Sequence of chain 3.A:
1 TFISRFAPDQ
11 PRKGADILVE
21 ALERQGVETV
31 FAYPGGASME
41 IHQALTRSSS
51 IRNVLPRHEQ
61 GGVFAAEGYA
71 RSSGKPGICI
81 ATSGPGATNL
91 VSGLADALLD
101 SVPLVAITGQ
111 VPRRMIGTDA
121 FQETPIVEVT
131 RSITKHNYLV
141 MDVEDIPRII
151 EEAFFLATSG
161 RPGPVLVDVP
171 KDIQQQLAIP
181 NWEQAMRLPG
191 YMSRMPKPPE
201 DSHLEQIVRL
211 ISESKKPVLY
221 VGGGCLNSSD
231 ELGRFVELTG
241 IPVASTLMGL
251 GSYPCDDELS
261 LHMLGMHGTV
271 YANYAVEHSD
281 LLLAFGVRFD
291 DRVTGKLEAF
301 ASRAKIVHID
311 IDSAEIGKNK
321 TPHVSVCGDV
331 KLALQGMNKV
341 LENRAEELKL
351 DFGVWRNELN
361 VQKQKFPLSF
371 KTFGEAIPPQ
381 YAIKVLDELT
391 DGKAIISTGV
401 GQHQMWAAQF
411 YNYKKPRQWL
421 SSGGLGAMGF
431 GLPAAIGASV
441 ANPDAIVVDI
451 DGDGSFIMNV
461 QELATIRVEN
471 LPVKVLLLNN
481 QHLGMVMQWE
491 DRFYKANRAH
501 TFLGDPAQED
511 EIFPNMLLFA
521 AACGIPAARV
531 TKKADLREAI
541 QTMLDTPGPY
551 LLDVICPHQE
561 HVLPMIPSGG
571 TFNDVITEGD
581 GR

Binding-site contacts:
Ligand atom O contacts residue PHE121 of chain 3.A at 4.3 Å.
Ligand atom CH3 contacts residue VAL486 of chain 2.A at 4.1 Å (hydrophobic).
Ligand atom CH3 contacts residue MET485 of chain 2.A at 3.6 Å (hydrophobic).
Ligand atom O contacts residue VAL400 of chain 2.A at 3.8 Å.
Ligand atom O contacts residue TP91 of chain 2.G at 3.3 Å (h-bond).
Ligand atom OXT contacts residue GLY36 of chain 3.A at 3.4 Å (h-bond).
Ligand atom OX1 contacts residue THR82 of chain 3.A at 4.3 Å.
Ligand atom OXT contacts residue TP91 of chain 2.G at 4.2 Å.
Ligand atom OX1 contacts residue TP91 of chain 2.G at 3.4 Å.
Ligand atom OX1 contacts residue GLY35 of chain 3.A at 3.3 Å.
Ligand atom OX1 contacts residue GLY36 of chain 3.A at 2.4 Å (h-bond).
Ligand atom OXT contacts residue GLN122 of chain 3.A at 2.8 Å (h-bond).
Ligand atom C contacts residue TP91 of chain 2.G at 3.4 Å.
Ligand atom OXT contacts residue PXD1 of chain 2.E at 3.9 Å.
Ligand atom OX1 contacts residue GLN122 of chain 3.A at 2.9 Å (h-bond).
Ligand atom C contacts residue GLY36 of chain 3.A at 4.4 Å.
Ligand atom C contacts residue GLN122 of chain 3.A at 3.7 Å.
Ligand atom CH3 contacts residue TP91 of chain 2.G at 3.3 Å.
Ligand atom OXT contacts residue PHE121 of chain 3.A at 4.2 Å.
Ligand atom OX1 contacts residue ALA37 of chain 3.A at 4.5 Å.
Ligand atom C contacts residue PXD1 of chain 2.E at 3.9 Å.
Ligand atom CH3 contacts residue PXD1 of chain 2.E at 3.5 Å.
Ligand atom O contacts residue GLN122 of chain 3.A at 3.2 Å (h-bond).

The protein below binds the small molecule below.
Small molecule (SMILES): CC(=O)OO

Sequence of chain 2.A:
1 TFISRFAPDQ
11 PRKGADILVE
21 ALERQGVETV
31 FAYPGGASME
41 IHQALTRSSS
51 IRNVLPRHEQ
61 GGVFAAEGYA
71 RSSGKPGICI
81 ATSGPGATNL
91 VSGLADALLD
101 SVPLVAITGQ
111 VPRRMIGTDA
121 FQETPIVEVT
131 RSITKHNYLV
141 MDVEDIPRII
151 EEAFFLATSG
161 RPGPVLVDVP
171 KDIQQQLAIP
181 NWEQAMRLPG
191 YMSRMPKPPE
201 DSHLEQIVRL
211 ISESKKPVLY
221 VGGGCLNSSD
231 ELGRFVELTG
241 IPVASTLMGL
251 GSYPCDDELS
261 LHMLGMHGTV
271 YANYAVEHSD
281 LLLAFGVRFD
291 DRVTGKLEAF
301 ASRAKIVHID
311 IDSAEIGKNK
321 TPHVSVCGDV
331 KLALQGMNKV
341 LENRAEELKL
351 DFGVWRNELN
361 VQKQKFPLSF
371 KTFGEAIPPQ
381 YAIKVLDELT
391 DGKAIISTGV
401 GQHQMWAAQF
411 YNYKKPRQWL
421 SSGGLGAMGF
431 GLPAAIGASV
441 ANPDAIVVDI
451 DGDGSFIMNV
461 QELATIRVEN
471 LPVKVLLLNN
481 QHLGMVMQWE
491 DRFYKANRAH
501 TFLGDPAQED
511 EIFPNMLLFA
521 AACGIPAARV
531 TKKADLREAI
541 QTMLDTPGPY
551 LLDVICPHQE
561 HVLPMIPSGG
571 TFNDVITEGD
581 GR